Binding-site contacts:
Ligand atom O6 contacts residue ARG110 of chain 55.E at 2.9 Å (salt-bridge).
Ligand atom C7 contacts residue THR146 of chain 55.E at 4.2 Å.
Ligand atom O7 contacts residue LEU108 of chain 55.E at 3.7 Å.
Ligand atom O7 contacts residue THR146 of chain 55.E at 3.3 Å.
Ligand atom C2 contacts residue LEU108 of chain 55.E at 3.5 Å (hydrophobic).
Ligand atom C7 contacts residue LEU108 of chain 55.E at 3.6 Å (hydrophobic).
Ligand atom C2 contacts residue ASN44 of chain 55.E at 2.5 Å.
Ligand atom O3 contacts residue LEU108 of chain 55.E at 4.0 Å.
Ligand atom N2 contacts residue ASN44 of chain 55.E at 2.9 Å (h-bond).
Ligand atom N2 contacts residue ILE109 of chain 55.E at 4.5 Å.
Ligand atom C8 contacts residue THR146 of chain 55.E at 4.1 Å.
Ligand atom O6 contacts residue GLU55 of chain 60.E at 3.7 Å.
Ligand atom C3 contacts residue LEU108 of chain 55.E at 3.5 Å (hydrophobic).
Ligand atom O6 contacts residue VAL45 of chain 55.E at 3.9 Å.
Ligand atom C8 contacts residue ILE109 of chain 55.E at 3.8 Å (hydrophobic).
Ligand atom C8 contacts residue VAL62 of chain 55.E at 3.8 Å (hydrophobic).
Ligand atom C6 contacts residue GLU55 of chain 60.E at 3.5 Å.
Ligand atom C6 contacts residue ARG110 of chain 55.E at 3.5 Å.
Ligand atom C7 contacts residue ASN44 of chain 55.E at 3.4 Å.
Ligand atom C8 contacts residue ASN44 of chain 55.E at 4.5 Å.
Ligand atom C4 contacts residue ASN44 of chain 55.E at 4.3 Å.
Ligand atom C3 contacts residue ASN44 of chain 55.E at 3.8 Å.
Ligand atom C5 contacts residue ASN44 of chain 55.E at 3.7 Å.
Ligand atom C5 contacts residue ARG110 of chain 55.E at 4.4 Å.
Ligand atom C8 contacts residue LEU108 of chain 55.E at 3.7 Å (hydrophobic).
Ligand atom C1 contacts residue LEU108 of chain 55.E at 3.9 Å (hydrophobic).
Ligand atom O7 contacts residue ASN44 of chain 55.E at 3.7 Å.
Ligand atom O5 contacts residue ASN44 of chain 55.E at 2.4 Å (h-bond).
Ligand atom C1 contacts residue ASN44 of chain 55.E at 1.4 Å.
Ligand atom N2 contacts residue LEU108 of chain 55.E at 2.7 Å (h-bond).

Sequence of chain 55.E:
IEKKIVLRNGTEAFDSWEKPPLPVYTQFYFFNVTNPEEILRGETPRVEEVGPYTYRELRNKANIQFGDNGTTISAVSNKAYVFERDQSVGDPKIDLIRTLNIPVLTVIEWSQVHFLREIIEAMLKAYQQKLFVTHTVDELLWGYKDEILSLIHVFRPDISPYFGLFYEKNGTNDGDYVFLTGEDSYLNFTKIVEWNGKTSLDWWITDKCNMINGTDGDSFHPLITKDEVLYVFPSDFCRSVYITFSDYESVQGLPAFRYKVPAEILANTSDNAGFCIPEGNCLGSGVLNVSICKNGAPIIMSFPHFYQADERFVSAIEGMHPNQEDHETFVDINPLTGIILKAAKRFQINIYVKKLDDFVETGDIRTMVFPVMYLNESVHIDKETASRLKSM

Sequence of chain 60.E:
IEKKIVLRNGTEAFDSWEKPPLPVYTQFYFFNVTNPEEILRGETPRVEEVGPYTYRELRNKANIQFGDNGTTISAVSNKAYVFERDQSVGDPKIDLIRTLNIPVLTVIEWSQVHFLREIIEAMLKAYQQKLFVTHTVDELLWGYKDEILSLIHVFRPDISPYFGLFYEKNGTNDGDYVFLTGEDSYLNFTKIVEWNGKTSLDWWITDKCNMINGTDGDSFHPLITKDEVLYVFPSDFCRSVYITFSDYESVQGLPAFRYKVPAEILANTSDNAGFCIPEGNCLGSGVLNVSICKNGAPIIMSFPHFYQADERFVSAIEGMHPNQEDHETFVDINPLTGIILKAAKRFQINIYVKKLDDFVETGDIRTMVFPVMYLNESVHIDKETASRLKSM

A small-molecule ligand and the protein it binds are described below.
Small molecule (SMILES): CC(=O)N[C@H]1[C@H](O[C@H]2[C@H](O)[C@@H](NC(C)=O)CO[C@@H]2CO)O[C@H](CO)[C@@H](O[C@@H]2O[C@H](CO)[C@@H](O)[C@H](O[C@H]3O[C@H](CO)[C@@H](O)[C@H](O)[C@@H]3O)[C@@H]2O)[C@@H]1O